Sequence of chain 44.A:
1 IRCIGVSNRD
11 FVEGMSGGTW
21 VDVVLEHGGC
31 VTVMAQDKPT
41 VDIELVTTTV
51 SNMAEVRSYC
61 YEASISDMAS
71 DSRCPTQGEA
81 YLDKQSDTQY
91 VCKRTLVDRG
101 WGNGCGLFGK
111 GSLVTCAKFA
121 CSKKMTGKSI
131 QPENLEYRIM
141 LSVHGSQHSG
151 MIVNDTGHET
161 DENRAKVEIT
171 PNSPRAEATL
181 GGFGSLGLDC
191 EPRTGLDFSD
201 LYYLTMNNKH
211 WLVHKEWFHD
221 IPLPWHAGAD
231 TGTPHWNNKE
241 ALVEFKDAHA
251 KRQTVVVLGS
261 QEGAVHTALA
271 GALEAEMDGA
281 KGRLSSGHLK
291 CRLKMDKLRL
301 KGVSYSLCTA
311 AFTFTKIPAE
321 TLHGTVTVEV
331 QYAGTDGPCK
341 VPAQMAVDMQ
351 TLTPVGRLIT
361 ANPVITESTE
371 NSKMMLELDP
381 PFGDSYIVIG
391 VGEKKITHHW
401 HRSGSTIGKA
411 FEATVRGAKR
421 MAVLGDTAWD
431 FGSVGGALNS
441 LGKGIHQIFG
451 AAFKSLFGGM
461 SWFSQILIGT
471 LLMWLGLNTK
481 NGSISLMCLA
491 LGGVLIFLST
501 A

A small-molecule ligand and the protein it binds are described below.
Small molecule (SMILES): CC(=O)N[C@H]1[C@H](O[C@H]2[C@H](O)[C@@H](NC(C)=O)CO[C@@H]2CO)O[C@H](CO)[C@@H](O)[C@@H]1O

Binding-site contacts:
Ligand atom C1 contacts residue MET151 of chain 44.A at 4.4 Å (hydrophobic).
Ligand atom N2 contacts residue THR156 of chain 44.A at 3.8 Å.
Ligand atom C3 contacts residue THR156 of chain 44.A at 4.0 Å.
Ligand atom C2 contacts residue THR156 of chain 44.A at 3.9 Å.
Ligand atom O7 contacts residue ASN154 of chain 44.A at 3.3 Å (h-bond).
Ligand atom C5 contacts residue THR156 of chain 44.A at 4.3 Å.
Ligand atom O7 contacts residue GLY150 of chain 44.A at 3.4 Å (h-bond).
Ligand atom C1 contacts residue ASN154 of chain 44.A at 3.0 Å.
Ligand atom C1 contacts residue THR156 of chain 44.A at 3.4 Å.
Ligand atom N2 contacts residue ASN154 of chain 44.A at 3.8 Å.
Ligand atom C8 contacts residue ASN154 of chain 44.A at 3.9 Å.
Ligand atom O5 contacts residue ASN154 of chain 44.A at 4.0 Å.
Ligand atom O5 contacts residue THR156 of chain 44.A at 4.2 Å.
Ligand atom C7 contacts residue ASN154 of chain 44.A at 3.5 Å.
Ligand atom C7 contacts residue GLY150 of chain 44.A at 4.3 Å.
Ligand atom C2 contacts residue ASN154 of chain 44.A at 4.0 Å.